Sequence of chain 3.A:
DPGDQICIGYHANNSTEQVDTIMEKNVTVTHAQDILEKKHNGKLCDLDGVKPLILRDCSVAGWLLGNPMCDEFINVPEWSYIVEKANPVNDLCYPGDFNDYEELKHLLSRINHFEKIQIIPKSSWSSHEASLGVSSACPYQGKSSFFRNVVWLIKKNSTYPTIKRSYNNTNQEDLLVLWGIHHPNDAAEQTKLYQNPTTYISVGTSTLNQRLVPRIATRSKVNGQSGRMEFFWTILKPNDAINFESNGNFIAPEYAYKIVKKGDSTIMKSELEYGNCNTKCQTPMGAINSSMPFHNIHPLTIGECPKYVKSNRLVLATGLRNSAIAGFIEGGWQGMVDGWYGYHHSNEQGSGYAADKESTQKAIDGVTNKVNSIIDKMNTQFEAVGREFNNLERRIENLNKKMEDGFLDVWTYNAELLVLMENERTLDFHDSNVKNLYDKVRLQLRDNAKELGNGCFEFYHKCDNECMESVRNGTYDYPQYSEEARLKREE

The small molecule below binds the protein below.
Small molecule (SMILES): CC(=O)N[C@@H]1[C@@H](O)[C@H](O)[C@@H](CO)O[C@H]1O

Binding-site contacts:
Ligand atom O5 contacts residue SER496 of chain 3.A at 3.8 Å.
Ligand atom C6 contacts residue GLU492 of chain 3.A at 3.3 Å.
Ligand atom O6 contacts residue SO41 of chain 3.L at 3.7 Å.
Ligand atom C5 contacts residue SER496 of chain 3.A at 4.4 Å.
Ligand atom O5 contacts residue ASN499 of chain 3.A at 2.3 Å (h-bond).
Ligand atom O6 contacts residue GLU492 of chain 3.A at 3.5 Å (salt-bridge).
Ligand atom C6 contacts residue GLU495 of chain 3.A at 4.1 Å.
Ligand atom O4 contacts residue SO41 of chain 3.L at 2.5 Å (h-bond).
Ligand atom O7 contacts residue ASN499 of chain 3.A at 3.3 Å (h-bond).
Ligand atom O5 contacts residue GLU495 of chain 3.A at 3.8 Å.
Ligand atom C7 contacts residue ASN499 of chain 3.A at 3.5 Å.
Ligand atom C5 contacts residue SO41 of chain 3.L at 4.4 Å.
Ligand atom C8 contacts residue THR501 of chain 3.A at 3.9 Å.
Ligand atom C3 contacts residue ASN499 of chain 3.A at 3.8 Å.
Ligand atom O6 contacts residue GLU495 of chain 3.A at 3.4 Å.
Ligand atom C5 contacts residue ASN499 of chain 3.A at 3.6 Å.
Ligand atom C1 contacts residue ASN499 of chain 3.A at 1.4 Å.
Ligand atom O5 contacts residue THR501 of chain 3.A at 3.8 Å.
Ligand atom C2 contacts residue ASN499 of chain 3.A at 2.4 Å.
Ligand atom N2 contacts residue ASN499 of chain 3.A at 3.2 Å (h-bond).
Ligand atom C1 contacts residue THR501 of chain 3.A at 3.4 Å.
Ligand atom C6 contacts residue SER496 of chain 3.A at 4.1 Å.
Ligand atom C1 contacts residue SER496 of chain 3.A at 4.4 Å.
Ligand atom C4 contacts residue SO41 of chain 3.L at 3.6 Å.
Ligand atom C6 contacts residue SO41 of chain 3.L at 3.9 Å.
Ligand atom C4 contacts residue ASN499 of chain 3.A at 4.0 Å.
Ligand atom C2 contacts residue THR501 of chain 3.A at 4.3 Å.
Ligand atom C7 contacts residue THR501 of chain 3.A at 4.2 Å.
Ligand atom O3 contacts residue SO41 of chain 3.L at 3.4 Å (h-bond).
Ligand atom C3 contacts residue SO41 of chain 3.L at 4.0 Å.
Ligand atom C1 contacts residue GLU495 of chain 3.A at 4.0 Å.
Ligand atom N2 contacts residue THR501 of chain 3.A at 3.8 Å.
Ligand atom C5 contacts residue THR501 of chain 3.A at 4.1 Å.